Sequence of chain 1.C:
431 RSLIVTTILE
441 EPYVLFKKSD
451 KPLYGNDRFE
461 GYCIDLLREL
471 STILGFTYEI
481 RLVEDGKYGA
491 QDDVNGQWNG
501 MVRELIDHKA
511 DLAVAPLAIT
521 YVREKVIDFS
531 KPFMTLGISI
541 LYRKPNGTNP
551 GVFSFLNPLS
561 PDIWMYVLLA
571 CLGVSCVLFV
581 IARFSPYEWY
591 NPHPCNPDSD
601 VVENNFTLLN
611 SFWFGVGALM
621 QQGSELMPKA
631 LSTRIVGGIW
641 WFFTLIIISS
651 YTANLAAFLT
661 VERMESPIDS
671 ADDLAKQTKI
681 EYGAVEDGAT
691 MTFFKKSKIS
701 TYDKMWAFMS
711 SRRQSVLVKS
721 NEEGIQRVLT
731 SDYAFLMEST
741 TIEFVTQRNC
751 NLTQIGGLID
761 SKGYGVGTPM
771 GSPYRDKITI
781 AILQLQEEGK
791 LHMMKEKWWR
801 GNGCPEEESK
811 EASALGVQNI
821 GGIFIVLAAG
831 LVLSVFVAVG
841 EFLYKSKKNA

Sequence of chain 1.B:
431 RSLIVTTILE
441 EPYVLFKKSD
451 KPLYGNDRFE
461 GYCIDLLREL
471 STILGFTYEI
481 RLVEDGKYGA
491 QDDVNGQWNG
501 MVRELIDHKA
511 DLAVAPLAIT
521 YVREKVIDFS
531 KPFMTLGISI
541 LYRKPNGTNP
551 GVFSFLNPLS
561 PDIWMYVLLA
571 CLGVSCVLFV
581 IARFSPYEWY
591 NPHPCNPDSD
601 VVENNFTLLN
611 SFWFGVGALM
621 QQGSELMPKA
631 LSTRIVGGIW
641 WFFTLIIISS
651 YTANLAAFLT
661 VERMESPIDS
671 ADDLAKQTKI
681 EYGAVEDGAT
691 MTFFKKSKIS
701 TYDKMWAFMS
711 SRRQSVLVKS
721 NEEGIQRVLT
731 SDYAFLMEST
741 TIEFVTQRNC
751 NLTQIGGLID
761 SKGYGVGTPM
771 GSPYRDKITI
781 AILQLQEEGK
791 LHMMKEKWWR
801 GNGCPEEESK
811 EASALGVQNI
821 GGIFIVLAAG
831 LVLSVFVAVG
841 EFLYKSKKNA

Binding-site contacts:
Ligand atom CAH contacts residue GLN786 of chain 1.C at 3.3 Å.
Ligand atom CAH contacts residue LEU791 of chain 1.C at 4.0 Å (hydrophobic).
Ligand atom CAD contacts residue SER761 of chain 1.B at 3.7 Å.
Ligand atom OAB contacts residue ILE519 of chain 1.B at 3.6 Å.
Ligand atom NAJ contacts residue PRO532 of chain 1.C at 3.2 Å (h-bond).
Ligand atom CAK contacts residue LYS762 of chain 1.B at 3.5 Å.
Ligand atom CAD contacts residue THR535 of chain 1.C at 3.5 Å.
Ligand atom CAN contacts residue SER761 of chain 1.B at 4.0 Å.
Ligand atom CAI contacts residue PRO532 of chain 1.C at 3.3 Å (hydrophobic).
Ligand atom CAL contacts residue SER761 of chain 1.B at 3.9 Å.
Ligand atom CAF contacts residue LYS762 of chain 1.B at 3.7 Å.
Ligand atom FAC contacts residue GLY763 of chain 1.B at 3.2 Å.
Ligand atom CAH contacts residue PRO532 of chain 1.C at 3.8 Å (hydrophobic).
Ligand atom OAB contacts residue LYS531 of chain 1.C at 3.2 Å.
Ligand atom CAI contacts residue LEU783 of chain 1.C at 4.0 Å (hydrophobic).
Ligand atom CAF contacts residue PRO532 of chain 1.B at 3.5 Å (hydrophobic).
Ligand atom FAC contacts residue PRO532 of chain 1.B at 3.5 Å.
Ligand atom CAG contacts residue GLN786 of chain 1.C at 3.3 Å.
Ligand atom CAN contacts residue PRO532 of chain 1.C at 3.8 Å (hydrophobic).
Ligand atom CAG contacts residue SER761 of chain 1.B at 3.6 Å.
Ligand atom OAB contacts residue PRO532 of chain 1.B at 3.7 Å.
Ligand atom FAC contacts residue LYS762 of chain 1.B at 3.4 Å.
Ligand atom CAK contacts residue GLY763 of chain 1.B at 3.7 Å.
Ligand atom CAN contacts residue GLN786 of chain 1.C at 3.6 Å.
Ligand atom CAE contacts residue THR535 of chain 1.C at 3.6 Å.
Ligand atom OAA contacts residue ILE519 of chain 1.B at 3.6 Å (h-bond).
Ligand atom CAH contacts residue MET534 of chain 1.C at 3.9 Å (hydrophobic).
Ligand atom FAC contacts residue MET534 of chain 1.B at 3.5 Å.
Ligand atom CAK contacts residue PRO532 of chain 1.B at 4.0 Å (hydrophobic).
Ligand atom CAD contacts residue LYS762 of chain 1.B at 3.7 Å.
Ligand atom NAO contacts residue SER761 of chain 1.B at 3.9 Å.
Ligand atom NAJ contacts residue LEU783 of chain 1.C at 3.8 Å.
Ligand atom SAP contacts residue LEU783 of chain 1.C at 4.2 Å.
Ligand atom CAH contacts residue PHE533 of chain 1.C at 3.2 Å (hydrophobic).
Ligand atom CAF contacts residue GLY763 of chain 1.B at 3.5 Å.
Ligand atom CAM contacts residue GLY763 of chain 1.B at 4.2 Å.
Ligand atom NAO contacts residue PRO532 of chain 1.C at 3.6 Å.
Ligand atom CAE contacts residue SER761 of chain 1.B at 3.3 Å.
Ligand atom FAC contacts residue THR535 of chain 1.B at 3.3 Å.
Ligand atom OAA contacts residue LEU783 of chain 1.C at 3.4 Å.

The small molecule below binds the protein below.
Small molecule (SMILES): O=S1(=O)NCN(C2CC2)c2ccc(F)cc21